Binding-site contacts:
Ligand atom O7 contacts residue ASN304 of chain 1.F at 3.3 Å (h-bond).
Ligand atom C7 contacts residue ASN304 of chain 1.F at 3.3 Å.
Ligand atom C5 contacts residue ASN304 of chain 1.F at 3.7 Å.
Ligand atom N2 contacts residue GLN307 of chain 1.F at 3.2 Å (h-bond).
Ligand atom N2 contacts residue ASN304 of chain 1.F at 2.9 Å (h-bond).
Ligand atom C1 contacts residue ASN304 of chain 1.F at 1.4 Å.
Ligand atom C8 contacts residue ASN304 of chain 1.F at 4.4 Å.
Ligand atom C3 contacts residue ASN304 of chain 1.F at 3.8 Å.
Ligand atom N2 contacts residue MET305 of chain 1.F at 4.2 Å.
Ligand atom C7 contacts residue GLU294 of chain 1.F at 3.9 Å.
Ligand atom C4 contacts residue ASN304 of chain 1.F at 4.2 Å.
Ligand atom C7 contacts residue GLN307 of chain 1.F at 3.7 Å.
Ligand atom C8 contacts residue THR306 of chain 1.F at 4.0 Å.
Ligand atom O7 contacts residue GLU294 of chain 1.F at 3.9 Å.
Ligand atom C7 contacts residue MET305 of chain 1.F at 4.1 Å (hydrophobic).
Ligand atom C2 contacts residue GLN307 of chain 1.F at 4.4 Å.
Ligand atom C8 contacts residue MET305 of chain 1.F at 3.5 Å (hydrophobic).
Ligand atom C2 contacts residue ASN304 of chain 1.F at 2.5 Å.
Ligand atom C8 contacts residue GLN307 of chain 1.F at 3.1 Å.
Ligand atom O5 contacts residue ASN304 of chain 1.F at 2.4 Å (h-bond).
Ligand atom C8 contacts residue GLU294 of chain 1.F at 3.4 Å.

This small molecule binds to this protein.
Small molecule (SMILES): CC(=O)N[C@@H]1[C@@H](O)[C@H](O)[C@@H](CO)O[C@H]1O

Sequence of chain 1.F:
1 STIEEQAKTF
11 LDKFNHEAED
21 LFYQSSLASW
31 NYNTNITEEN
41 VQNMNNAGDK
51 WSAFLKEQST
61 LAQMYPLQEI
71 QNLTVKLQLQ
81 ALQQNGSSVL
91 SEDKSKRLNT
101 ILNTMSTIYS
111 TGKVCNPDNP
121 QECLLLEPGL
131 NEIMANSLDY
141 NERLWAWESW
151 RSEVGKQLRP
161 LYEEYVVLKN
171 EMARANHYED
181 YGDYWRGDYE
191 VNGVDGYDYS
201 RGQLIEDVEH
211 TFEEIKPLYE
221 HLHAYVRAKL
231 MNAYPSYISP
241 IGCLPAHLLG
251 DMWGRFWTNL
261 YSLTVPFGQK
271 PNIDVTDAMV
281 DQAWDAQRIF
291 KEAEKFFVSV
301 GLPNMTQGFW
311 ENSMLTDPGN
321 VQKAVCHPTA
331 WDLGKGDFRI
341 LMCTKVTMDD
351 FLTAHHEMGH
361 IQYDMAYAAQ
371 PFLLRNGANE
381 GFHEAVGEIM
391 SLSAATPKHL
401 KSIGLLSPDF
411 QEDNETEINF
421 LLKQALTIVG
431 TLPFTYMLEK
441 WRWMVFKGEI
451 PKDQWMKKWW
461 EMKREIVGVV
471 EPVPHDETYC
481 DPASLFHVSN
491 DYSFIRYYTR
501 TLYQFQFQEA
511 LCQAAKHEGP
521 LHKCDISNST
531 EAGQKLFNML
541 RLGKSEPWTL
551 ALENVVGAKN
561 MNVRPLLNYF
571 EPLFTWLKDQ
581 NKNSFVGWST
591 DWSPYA